Binding-site contacts:
Ligand atom O3' contacts residue ARG121 of chain 1.A at 2.8 Å (salt-bridge).
Ligand atom C3' contacts residue ARG100 of chain 1.A at 3.4 Å.
Ligand atom N7 contacts residue GLU606 of chain 1.A at 3.1 Å (salt-bridge).
Ligand atom N7 contacts residue ARG73 of chain 1.A at 3.2 Å (salt-bridge).
Ligand atom N3 contacts residue PHE101 of chain 1.A at 3.4 Å.
Ligand atom OP1 contacts residue THR115 of chain 1.A at 2.7 Å (h-bond).
Ligand atom OP2 contacts residue SER267 of chain 1.A at 2.6 Å (h-bond).
Ligand atom O3' contacts residue VAL608 of chain 1.A at 3.3 Å.
Ligand atom O2' contacts residue PRO437 of chain 1.A at 3.4 Å.
Ligand atom N3 contacts residue GLN468 of chain 1.A at 3.4 Å.
Ligand atom O3' contacts residue ARG72 of chain 1.A at 3.3 Å.
Ligand atom O2' contacts residue GLN468 of chain 1.A at 3.3 Å.
Ligand atom OP1 contacts residue ARG73 of chain 1.A at 2.8 Å (salt-bridge).
Ligand atom C6 contacts residue SER591 of chain 1.A at 3.4 Å.
Ligand atom O2' contacts residue ARG72 of chain 1.A at 3.0 Å (salt-bridge).
Ligand atom O5' contacts residue GLU237 of chain 1.A at 3.4 Å.
Ligand atom N1 contacts residue SER466 of chain 1.A at 3.1 Å (h-bond).
Ligand atom OP1 contacts residue LYS314 of chain 1.A at 2.8 Å (salt-bridge).
Ligand atom O5' contacts residue LYS314 of chain 1.A at 3.3 Å.
Ligand atom OP1 contacts residue THR292 of chain 1.A at 3.1 Å (h-bond).
Ligand atom O5' contacts residue ARG73 of chain 1.A at 3.3 Å (salt-bridge).
Ligand atom O2' contacts residue ASN293 of chain 1.A at 2.7 Å (h-bond).
Ligand atom O3' contacts residue THR115 of chain 1.A at 3.2 Å (h-bond).
Ligand atom OP2 contacts residue LYS314 of chain 1.A at 3.2 Å.
Ligand atom P contacts residue ARG100 of chain 1.A at 3.4 Å.
Ligand atom C1' contacts residue LYS314 of chain 1.A at 3.4 Å.
Ligand atom O3' contacts residue ARG100 of chain 1.A at 3.2 Å (salt-bridge).
Ligand atom N6 contacts residue GLU606 of chain 1.A at 3.3 Å (salt-bridge).
Ligand atom N6 contacts residue SER591 of chain 1.A at 2.9 Å (h-bond).
Ligand atom C8 contacts residue ARG73 of chain 1.A at 3.3 Å.
Ligand atom OP1 contacts residue SER267 of chain 1.A at 3.2 Å (h-bond).
Ligand atom OP2 contacts residue GLN236 of chain 1.A at 2.9 Å (h-bond).
Ligand atom OP1 contacts residue ARG100 of chain 1.A at 3.0 Å (salt-bridge).
Ligand atom N1 contacts residue SER591 of chain 1.A at 3.2 Å (h-bond).
Ligand atom N6 contacts residue LYS316 of chain 1.A at 3.1 Å (salt-bridge).
Ligand atom C2 contacts residue SER466 of chain 1.A at 3.2 Å.
Ligand atom OP2 contacts residue ARG100 of chain 1.A at 3.0 Å (salt-bridge).
Ligand atom O2' contacts residue ARG121 of chain 1.A at 3.3 Å.
Ligand atom O4' contacts residue LYS314 of chain 1.A at 3.4 Å.
Ligand atom OP2 contacts residue ARG73 of chain 1.A at 2.8 Å (salt-bridge).

Sequence of chain 1.A:
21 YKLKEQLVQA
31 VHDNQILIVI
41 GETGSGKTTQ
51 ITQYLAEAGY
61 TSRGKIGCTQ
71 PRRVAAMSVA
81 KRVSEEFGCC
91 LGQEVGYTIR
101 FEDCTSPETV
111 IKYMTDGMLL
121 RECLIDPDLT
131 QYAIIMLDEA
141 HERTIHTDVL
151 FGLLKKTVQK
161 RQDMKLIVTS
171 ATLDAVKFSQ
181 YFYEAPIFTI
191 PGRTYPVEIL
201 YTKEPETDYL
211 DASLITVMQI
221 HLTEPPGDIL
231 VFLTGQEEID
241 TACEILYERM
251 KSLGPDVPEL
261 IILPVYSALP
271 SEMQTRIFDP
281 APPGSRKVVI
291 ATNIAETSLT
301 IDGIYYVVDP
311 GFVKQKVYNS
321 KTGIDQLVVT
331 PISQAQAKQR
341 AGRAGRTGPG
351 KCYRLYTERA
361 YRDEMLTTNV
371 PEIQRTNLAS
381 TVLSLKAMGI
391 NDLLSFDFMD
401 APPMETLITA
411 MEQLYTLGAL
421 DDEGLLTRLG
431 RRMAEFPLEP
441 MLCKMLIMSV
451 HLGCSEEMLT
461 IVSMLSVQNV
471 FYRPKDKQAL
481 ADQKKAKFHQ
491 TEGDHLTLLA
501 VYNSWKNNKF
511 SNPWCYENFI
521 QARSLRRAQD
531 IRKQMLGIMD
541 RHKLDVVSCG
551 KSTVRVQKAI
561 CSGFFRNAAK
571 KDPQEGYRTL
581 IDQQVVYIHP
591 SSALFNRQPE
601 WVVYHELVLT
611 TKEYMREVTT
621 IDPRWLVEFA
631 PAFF

The small molecule below binds the protein below.
Small molecule (SMILES): Nc1ncnc2c1ncn2[C@@H]1O[C@H](CO[P](=O)(O)O[C@H]2[C@@H](O)[C@H](n3cnc4c(N)ncnc43)O[C@@H]2CO[P](=O)(O)O[C@H]2[C@@H](O)[C@H](n3cnc4c(N)ncnc43)O[C@@H]2CO[P](=O)(O)O[C@H]2[C@@H](O)[C@H](n3cnc4c(N)ncnc43)O[C@@H]2CO[P](=O)(O)O[C@H]2[C@@H](O)[C@H](n3cnc4c(N)ncnc43)O[C@@H]2CO[P](=O)(O)O[C@H]2[C@@H](O)[C@H](n3cnc4c(N)ncnc43)O[C@@H]2CO)[C@@H](O)[C@H]1O